A small-molecule ligand and the protein it binds are described below.
Small molecule (SMILES): CC(=O)N[C@H]1[C@H](O[C@H]2[C@H](O)[C@@H](NC(C)=O)CO[C@@H]2CO)O[C@H](CO)[C@@H](O[C@@H]2O[C@H](CO)[C@@H](O)[C@H](O)[C@@H]2O)[C@@H]1O

Binding-site contacts:
Ligand atom C5 contacts residue ASN28 of chain 3.D at 3.6 Å.
Ligand atom C8 contacts residue SER31 of chain 3.D at 3.3 Å.
Ligand atom C2 contacts residue ASN28 of chain 3.D at 2.5 Å.
Ligand atom O5 contacts residue ASN28 of chain 3.D at 2.4 Å (h-bond).
Ligand atom C7 contacts residue SER31 of chain 3.D at 4.0 Å.
Ligand atom N2 contacts residue SER31 of chain 3.D at 3.9 Å.
Ligand atom C7 contacts residue ASN28 of chain 3.D at 3.5 Å.
Ligand atom C2 contacts residue SER30 of chain 3.D at 4.2 Å.
Ligand atom C1 contacts residue ASN28 of chain 3.D at 1.4 Å.
Ligand atom C4 contacts residue ASN28 of chain 3.D at 4.3 Å.
Ligand atom O7 contacts residue ASN28 of chain 3.D at 3.6 Å.
Ligand atom C3 contacts residue ASN28 of chain 3.D at 3.8 Å.
Ligand atom N2 contacts residue ASN28 of chain 3.D at 2.9 Å (h-bond).
Ligand atom O3 contacts residue SER30 of chain 3.D at 4.3 Å.
Ligand atom N2 contacts residue SER30 of chain 3.D at 4.2 Å.

Sequence of chain 3.D:
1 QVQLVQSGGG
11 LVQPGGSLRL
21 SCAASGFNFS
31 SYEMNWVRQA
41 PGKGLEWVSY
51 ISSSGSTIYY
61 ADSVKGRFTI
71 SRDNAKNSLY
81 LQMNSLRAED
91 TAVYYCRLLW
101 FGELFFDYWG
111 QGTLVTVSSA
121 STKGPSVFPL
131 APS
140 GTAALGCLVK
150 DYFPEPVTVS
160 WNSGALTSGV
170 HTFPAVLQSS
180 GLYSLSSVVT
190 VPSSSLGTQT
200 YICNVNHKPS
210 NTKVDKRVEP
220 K